Sequence of chain 1.E:
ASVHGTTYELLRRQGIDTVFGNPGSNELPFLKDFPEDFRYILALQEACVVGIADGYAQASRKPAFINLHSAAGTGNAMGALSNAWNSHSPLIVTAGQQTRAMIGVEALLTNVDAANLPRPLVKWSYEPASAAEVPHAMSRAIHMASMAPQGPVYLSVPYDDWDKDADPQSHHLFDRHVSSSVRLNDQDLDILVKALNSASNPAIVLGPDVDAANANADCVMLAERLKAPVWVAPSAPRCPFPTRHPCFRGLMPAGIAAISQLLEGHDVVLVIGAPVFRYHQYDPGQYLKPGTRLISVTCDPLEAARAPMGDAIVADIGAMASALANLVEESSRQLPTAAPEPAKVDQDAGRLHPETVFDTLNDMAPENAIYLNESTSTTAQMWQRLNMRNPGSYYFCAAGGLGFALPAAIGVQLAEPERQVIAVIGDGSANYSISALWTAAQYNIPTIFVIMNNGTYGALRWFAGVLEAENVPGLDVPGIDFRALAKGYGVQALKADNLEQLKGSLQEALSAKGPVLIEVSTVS

Binding-site contacts:
Ligand atom C2 contacts residue HIS281 of chain 1.E at 4.3 Å.
Ligand atom C1 contacts residue HIS281 of chain 1.E at 3.6 Å.
Ligand atom C3 contacts residue PHE397 of chain 1.E at 3.8 Å (hydrophobic).
Ligand atom C1 contacts residue TPP1 of chain 1.GA at 3.7 Å.
Ligand atom C4 contacts residue PHE397 of chain 1.E at 4.0 Å (hydrophobic).
Ligand atom C10 contacts residue HIS70 of chain 1.F at 3.9 Å.
Ligand atom O11 contacts residue SER26 of chain 1.F at 2.9 Å (h-bond).
Ligand atom C3 contacts residue GLY401 of chain 1.E at 4.2 Å.
Ligand atom C7 contacts residue SER26 of chain 1.F at 4.4 Å.
Ligand atom C10 contacts residue SER26 of chain 1.F at 3.2 Å.
Ligand atom C6 contacts residue HIS281 of chain 1.E at 3.4 Å.
Ligand atom C10 contacts residue TPP1 of chain 1.GA at 3.7 Å.
Ligand atom C5 contacts residue ALA460 of chain 1.E at 4.3 Å (hydrophobic).
Ligand atom C10 contacts residue LEU110 of chain 1.F at 3.6 Å (hydrophobic).
Ligand atom C5 contacts residue HIS281 of chain 1.E at 3.9 Å.
Ligand atom O11 contacts residue TPP1 of chain 1.GA at 3.2 Å.
Ligand atom C2 contacts residue GLY401 of chain 1.E at 3.6 Å.
Ligand atom O8 contacts residue TPP1 of chain 1.GA at 2.8 Å (h-bond).
Ligand atom C10 contacts residue HIS281 of chain 1.E at 4.1 Å.
Ligand atom O12 contacts residue SER26 of chain 1.F at 2.6 Å (h-bond).
Ligand atom O11 contacts residue HIS70 of chain 1.F at 3.8 Å.
Ligand atom C3 contacts residue THR377 of chain 1.E at 3.9 Å.
Ligand atom C2 contacts residue TPP1 of chain 1.GA at 4.0 Å.
Ligand atom O12 contacts residue LEU110 of chain 1.F at 3.3 Å.
Ligand atom O8 contacts residue GLY401 of chain 1.E at 3.9 Å.
Ligand atom C7 contacts residue TPP1 of chain 1.GA at 3.7 Å.
Ligand atom O11 contacts residue LEU110 of chain 1.F at 4.4 Å.
Ligand atom C5 contacts residue TPP1 of chain 1.GA at 4.2 Å.
Ligand atom C6 contacts residue TPP1 of chain 1.GA at 4.0 Å.
Ligand atom C10 contacts residue LEU461 of chain 1.E at 4.4 Å (hydrophobic).
Ligand atom C5 contacts residue THR377 of chain 1.E at 3.9 Å.
Ligand atom O8 contacts residue HIS70 of chain 1.F at 2.7 Å (h-bond).
Ligand atom O11 contacts residue LEU461 of chain 1.E at 3.5 Å.
Ligand atom C7 contacts residue LEU110 of chain 1.F at 3.4 Å (hydrophobic).
Ligand atom O12 contacts residue HIS281 of chain 1.E at 3.2 Å.
Ligand atom C4 contacts residue THR377 of chain 1.E at 3.5 Å.
Ligand atom O8 contacts residue LEU110 of chain 1.F at 3.4 Å.
Ligand atom C7 contacts residue HIS70 of chain 1.F at 3.7 Å.
Ligand atom C7 contacts residue HIS281 of chain 1.E at 4.0 Å.
Ligand atom O11 contacts residue GLY25 of chain 1.F at 3.7 Å.

Sequence of chain 1.F:
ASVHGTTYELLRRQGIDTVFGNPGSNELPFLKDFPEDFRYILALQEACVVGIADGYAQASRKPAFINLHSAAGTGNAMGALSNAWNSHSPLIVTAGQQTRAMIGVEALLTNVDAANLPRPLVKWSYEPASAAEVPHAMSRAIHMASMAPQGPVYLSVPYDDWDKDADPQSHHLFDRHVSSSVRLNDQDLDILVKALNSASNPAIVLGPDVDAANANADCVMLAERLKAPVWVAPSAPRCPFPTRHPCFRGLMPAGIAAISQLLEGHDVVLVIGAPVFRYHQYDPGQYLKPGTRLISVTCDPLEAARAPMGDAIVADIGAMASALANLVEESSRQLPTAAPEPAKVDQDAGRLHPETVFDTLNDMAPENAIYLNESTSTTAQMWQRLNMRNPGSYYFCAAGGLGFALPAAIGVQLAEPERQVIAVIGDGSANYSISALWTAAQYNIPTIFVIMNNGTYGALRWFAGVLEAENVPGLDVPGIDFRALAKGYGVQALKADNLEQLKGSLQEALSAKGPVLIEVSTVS

The small molecule below binds the protein below.
Small molecule (SMILES): O=C(O)[C@H](O)c1ccccc1